Binding-site contacts:
Ligand atom N2 contacts residue VAL6 of chain 1.A at 3.3 Å.
Ligand atom N2 contacts residue LEU5 of chain 1.A at 3.4 Å (h-bond).
Ligand atom O10 contacts residue NDP1 of chain 1.C at 3.7 Å.
Ligand atom C1 contacts residue LEU5 of chain 1.A at 3.5 Å (hydrophobic).
Ligand atom N4 contacts residue ASP27 of chain 1.A at 2.7 Å (salt-bridge).
Ligand atom C9 contacts residue NDP1 of chain 1.C at 3.3 Å.
Ligand atom N7 contacts residue PHE92 of chain 1.A at 3.0 Å (h-bond).
Ligand atom C1 contacts residue NDP1 of chain 1.C at 3.0 Å.
Ligand atom N8 contacts residue THR111 of chain 1.A at 3.6 Å.
Ligand atom C3 contacts residue VAL31 of chain 1.A at 3.6 Å (hydrophobic).
Ligand atom C1 contacts residue PHE92 of chain 1.A at 3.7 Å (hydrophobic).
Ligand atom C6 contacts residue NDP1 of chain 1.C at 3.1 Å.
Ligand atom N4 contacts residue VAL31 of chain 1.A at 3.6 Å.
Ligand atom N8 contacts residue VAL6 of chain 1.A at 3.2 Å (h-bond).
Ligand atom C2 contacts residue ASN18 of chain 1.A at 3.5 Å.
Ligand atom C7 contacts residue ASP27 of chain 1.A at 3.3 Å.
Ligand atom C11 contacts residue NDP1 of chain 1.C at 3.7 Å.
Ligand atom C2 contacts residue SER49 of chain 1.A at 3.3 Å.
Ligand atom N7 contacts residue NDP1 of chain 1.C at 3.4 Å (h-bond).
Ligand atom C2 contacts residue NDP1 of chain 1.C at 3.1 Å.
Ligand atom N8 contacts residue ASP27 of chain 1.A at 2.9 Å (salt-bridge).
Ligand atom C10 contacts residue PHE92 of chain 1.A at 3.7 Å (hydrophobic).
Ligand atom N7 contacts residue TYR98 of chain 1.A at 3.3 Å (h-bond).
Ligand atom C8 contacts residue ASP27 of chain 1.A at 3.4 Å.
Ligand atom O2 contacts residue LEU28 of chain 1.A at 3.4 Å.
Ligand atom C5 contacts residue NDP1 of chain 1.C at 3.6 Å.
Ligand atom N7 contacts residue LEU5 of chain 1.A at 2.7 Å (h-bond).
Ligand atom C3 contacts residue ASP27 of chain 1.A at 3.6 Å.
Ligand atom N8 contacts residue ALA7 of chain 1.A at 3.5 Å (h-bond).
Ligand atom C5 contacts residue ASP27 of chain 1.A at 3.4 Å.
Ligand atom N2 contacts residue ALA7 of chain 1.A at 3.6 Å (h-bond).
Ligand atom N2 contacts residue NDP1 of chain 1.C at 3.5 Å (h-bond).
Ligand atom C3 contacts residue ALA7 of chain 1.A at 3.4 Å (hydrophobic).
Ligand atom N4 contacts residue ALA7 of chain 1.A at 3.6 Å.
Ligand atom C8 contacts residue LEU28 of chain 1.A at 3.2 Å (hydrophobic).
Ligand atom C10 contacts residue NDP1 of chain 1.C at 3.3 Å.
Ligand atom C3 contacts residue VAL6 of chain 1.A at 3.5 Å (hydrophobic).
Ligand atom C9 contacts residue PHE92 of chain 1.A at 3.7 Å (hydrophobic).
Ligand atom C14 contacts residue ILE50 of chain 1.A at 3.7 Å (hydrophobic).
Ligand atom C11 contacts residue THR46 of chain 1.A at 3.7 Å.

Sequence of chain 1.A:
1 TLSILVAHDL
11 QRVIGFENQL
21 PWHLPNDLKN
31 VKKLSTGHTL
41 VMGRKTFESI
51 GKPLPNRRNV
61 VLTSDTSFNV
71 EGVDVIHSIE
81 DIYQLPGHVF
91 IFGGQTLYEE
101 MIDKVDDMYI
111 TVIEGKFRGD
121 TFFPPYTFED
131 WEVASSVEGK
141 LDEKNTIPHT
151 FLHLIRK

This small molecule binds to this protein.
Small molecule (SMILES): CCc1nc(N)nc(N)c1C#CCc1cc(OC)ccc1OC